Sequence of chain 1.D:
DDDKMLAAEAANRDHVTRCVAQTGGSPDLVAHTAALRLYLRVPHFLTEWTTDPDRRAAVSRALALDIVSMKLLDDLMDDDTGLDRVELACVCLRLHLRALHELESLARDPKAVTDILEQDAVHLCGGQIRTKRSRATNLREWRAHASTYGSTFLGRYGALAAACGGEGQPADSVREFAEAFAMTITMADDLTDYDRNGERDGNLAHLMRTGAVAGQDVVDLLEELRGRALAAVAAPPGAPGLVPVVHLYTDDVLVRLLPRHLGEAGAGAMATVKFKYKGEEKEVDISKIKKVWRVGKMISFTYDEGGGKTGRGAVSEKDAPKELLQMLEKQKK

This small molecule binds to this protein.
Small molecule (SMILES): COP(=O)(OC)OC[C@@H](OC/C=C(/C)CC/C=C(\C)CCC=C(C)C)C(=O)O

Sequence of chain 1.C:
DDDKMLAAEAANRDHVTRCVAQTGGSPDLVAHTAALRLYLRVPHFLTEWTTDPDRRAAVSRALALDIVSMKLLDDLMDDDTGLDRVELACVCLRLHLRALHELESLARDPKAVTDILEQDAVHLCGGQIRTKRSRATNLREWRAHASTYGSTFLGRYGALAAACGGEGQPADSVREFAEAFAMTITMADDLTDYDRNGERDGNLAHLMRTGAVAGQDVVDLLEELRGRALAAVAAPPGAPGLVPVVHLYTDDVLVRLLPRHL

Binding-site contacts:
Ligand atom CAE contacts residue TYR159 of chain 1.D at 3.0 Å (hydrophobic).
Ligand atom CAC contacts residue LEU83 of chain 1.D at 3.9 Å (hydrophobic).
Ligand atom CAP contacts residue MET80 of chain 1.D at 4.1 Å (hydrophobic).
Ligand atom CAC contacts residue MET87 of chain 1.D at 3.9 Å (hydrophobic).
Ligand atom CAN contacts residue PHE163 of chain 1.D at 4.1 Å (hydrophobic).
Ligand atom CAO contacts residue GLN138 of chain 1.D at 3.6 Å.
Ligand atom OAG contacts residue LYS142 of chain 1.D at 2.8 Å (salt-bridge).
Ligand atom CAZ contacts residue LYS142 of chain 1.D at 3.7 Å.
Ligand atom CAN contacts residue TYR159 of chain 1.D at 3.9 Å (hydrophobic).
Ligand atom CAP contacts residue PHE163 of chain 1.D at 3.6 Å (hydrophobic).
Ligand atom OAU contacts residue LYS142 of chain 1.D at 3.5 Å (salt-bridge).
Ligand atom CAN contacts residue TYR49 of chain 1.D at 4.0 Å (hydrophobic).
Ligand atom CAY contacts residue TYR49 of chain 1.D at 3.9 Å (hydrophobic).
Ligand atom CAD contacts residue LEU103 of chain 1.C at 3.6 Å (hydrophobic).
Ligand atom OAU contacts residue ASP84 of chain 1.D at 4.1 Å.
Ligand atom CAO contacts residue TYR159 of chain 1.D at 4.0 Å (hydrophobic).
Ligand atom CAM contacts residue ASP84 of chain 1.D at 3.8 Å.
Ligand atom CAO contacts residue ASP84 of chain 1.D at 4.1 Å.
Ligand atom CAA contacts residue THR141 of chain 1.D at 3.6 Å.
Ligand atom CBA contacts residue LYS142 of chain 1.D at 4.2 Å.
Ligand atom CAX contacts residue PHE163 of chain 1.D at 3.6 Å (hydrophobic).
Ligand atom CAC contacts residue MET80 of chain 1.D at 3.8 Å (hydrophobic).
Ligand atom CAJ contacts residue GLN138 of chain 1.D at 3.2 Å.
Ligand atom OAS contacts residue TYR159 of chain 1.D at 4.1 Å.
Ligand atom CAW contacts residue GLN138 of chain 1.D at 4.0 Å.
Ligand atom CAW contacts residue MET87 of chain 1.D at 4.2 Å (hydrophobic).
Ligand atom OAH contacts residue TYR159 of chain 1.D at 4.2 Å.
Ligand atom CAE contacts residue PHE163 of chain 1.D at 3.5 Å (hydrophobic).
Ligand atom OAH contacts residue ASP200 of chain 1.D at 4.0 Å.
Ligand atom CAD contacts residue CYS100 of chain 1.C at 4.2 Å (hydrophobic).
Ligand atom CAL contacts residue ASP84 of chain 1.D at 3.5 Å.
Ligand atom CAQ contacts residue TYR159 of chain 1.D at 3.8 Å (hydrophobic).
Ligand atom CAK contacts residue PHE163 of chain 1.D at 3.9 Å (hydrophobic).
Ligand atom CAC contacts residue LEU103 of chain 1.C at 4.3 Å (hydrophobic).
Ligand atom CAF contacts residue TYR49 of chain 1.D at 2.6 Å (hydrophobic).
Ligand atom CAD contacts residue GLN138 of chain 1.D at 4.1 Å.
Ligand atom CAF contacts residue LYS81 of chain 1.D at 3.7 Å.
Ligand atom CAM contacts residue GLN138 of chain 1.D at 3.1 Å.
Ligand atom CAD contacts residue CYS135 of chain 1.D at 4.3 Å (hydrophobic).
Ligand atom OAU contacts residue GLN138 of chain 1.D at 3.6 Å.